The small molecule below binds the protein below.
Small molecule (SMILES): Cn1c2c(c3ccc(Cl)c(Cl)c31)[C@H](C#N)C1(CCNCC1)NC2=O

Sequence of chain 1.A:
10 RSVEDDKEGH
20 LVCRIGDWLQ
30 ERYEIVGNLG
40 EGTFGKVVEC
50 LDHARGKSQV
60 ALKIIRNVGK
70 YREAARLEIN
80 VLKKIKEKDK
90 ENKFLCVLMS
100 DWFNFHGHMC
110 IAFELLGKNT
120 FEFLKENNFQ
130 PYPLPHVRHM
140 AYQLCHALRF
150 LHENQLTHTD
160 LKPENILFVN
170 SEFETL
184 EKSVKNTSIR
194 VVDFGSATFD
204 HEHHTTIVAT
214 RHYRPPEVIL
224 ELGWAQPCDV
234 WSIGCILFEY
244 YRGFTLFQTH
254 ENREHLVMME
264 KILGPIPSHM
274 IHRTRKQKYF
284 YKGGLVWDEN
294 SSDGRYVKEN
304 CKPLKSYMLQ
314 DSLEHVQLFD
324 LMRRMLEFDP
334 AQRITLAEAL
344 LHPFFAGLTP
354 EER

Binding-site contacts:
Ligand atom CL contacts residue PHE112 of chain 1.A at 4.1 Å.
Ligand atom N2 contacts residue ASN164 of chain 1.A at 3.6 Å.
Ligand atom C6 contacts residue ASP196 of chain 1.A at 3.4 Å.
Ligand atom C15 contacts residue LEU166 of chain 1.A at 3.7 Å (hydrophobic).
Ligand atom C1 contacts residue VAL46 of chain 1.A at 4.1 Å (hydrophobic).
Ligand atom CL1 contacts residue LEU166 of chain 1.A at 3.8 Å.
Ligand atom CL1 contacts residue LEU115 of chain 1.A at 3.7 Å.
Ligand atom C4 contacts residue VAL195 of chain 1.A at 4.0 Å (hydrophobic).
Ligand atom C14 contacts residue ALA60 of chain 1.A at 3.9 Å (hydrophobic).
Ligand atom C2 contacts residue VAL46 of chain 1.A at 3.5 Å (hydrophobic).
Ligand atom CL contacts residue ALA60 of chain 1.A at 4.0 Å.
Ligand atom C4 contacts residue ASN164 of chain 1.A at 4.2 Å.
Ligand atom C12 contacts residue VAL195 of chain 1.A at 4.1 Å (hydrophobic).
Ligand atom C5 contacts residue ASP196 of chain 1.A at 4.0 Å.
Ligand atom CL contacts residue LEU114 of chain 1.A at 3.9 Å.
Ligand atom CL1 contacts residue LEU114 of chain 1.A at 4.2 Å.
Ligand atom C7 contacts residue ASP196 of chain 1.A at 4.2 Å.
Ligand atom C14 contacts residue GLU113 of chain 1.A at 4.2 Å.
Ligand atom C14 contacts residue LEU166 of chain 1.A at 4.1 Å (hydrophobic).
Ligand atom N3 contacts residue ASP196 of chain 1.A at 3.5 Å.
Ligand atom O contacts residue LEU38 of chain 1.A at 3.3 Å (h-bond).
Ligand atom C5 contacts residue VAL195 of chain 1.A at 4.2 Å (hydrophobic).
Ligand atom C12 contacts residue PHE112 of chain 1.A at 4.2 Å (hydrophobic).
Ligand atom CL1 contacts residue ALA60 of chain 1.A at 4.3 Å.
Ligand atom C13 contacts residue PHE112 of chain 1.A at 3.9 Å (hydrophobic).
Ligand atom N1 contacts residue VAL46 of chain 1.A at 3.9 Å.
Ligand atom CL contacts residue LEU115 of chain 1.A at 3.5 Å.
Ligand atom N2 contacts residue ASP196 of chain 1.A at 3.9 Å.
Ligand atom O contacts residue VAL46 of chain 1.A at 3.1 Å.
Ligand atom CL contacts residue GLU113 of chain 1.A at 2.5 Å.
Ligand atom C9 contacts residue LYS62 of chain 1.A at 4.1 Å.
Ligand atom N3 contacts residue VAL195 of chain 1.A at 3.9 Å.
Ligand atom C9 contacts residue ASP196 of chain 1.A at 4.2 Å.
Ligand atom C9 contacts residue VAL195 of chain 1.A at 4.1 Å (hydrophobic).
Ligand atom O contacts residue GLY39 of chain 1.A at 3.4 Å.
Ligand atom C contacts residue LEU38 of chain 1.A at 4.2 Å (hydrophobic).
Ligand atom C15 contacts residue ALA60 of chain 1.A at 4.0 Å (hydrophobic).
Ligand atom C16 contacts residue LEU166 of chain 1.A at 4.0 Å (hydrophobic).
Ligand atom N3 contacts residue LYS62 of chain 1.A at 3.7 Å.
Ligand atom C5 contacts residue ASN164 of chain 1.A at 2.9 Å.